Binding-site contacts:
Ligand atom C2E contacts residue FAD1 of chain 1.C at 3.4 Å.
Ligand atom O2B contacts residue GLN288 of chain 1.A at 2.8 Å (h-bond).
Ligand atom O1A contacts residue TYR190 of chain 1.A at 2.6 Å (h-bond).
Ligand atom C1E contacts residue FAD1 of chain 1.C at 3.2 Å.
Ligand atom O1B contacts residue ASN233 of chain 1.A at 3.0 Å (h-bond).
Ligand atom O2E contacts residue FAD1 of chain 1.C at 3.3 Å (h-bond).
Ligand atom O2E contacts residue GLU325 of chain 1.A at 2.8 Å (salt-bridge).
Ligand atom C7 contacts residue TYR158 of chain 1.A at 3.2 Å (hydrophobic).
Ligand atom C4U contacts residue GLY266 of chain 1.A at 3.4 Å.
Ligand atom C2E contacts residue SER229 of chain 1.A at 3.2 Å.
Ligand atom N2 contacts residue ARG159 of chain 1.A at 3.5 Å (salt-bridge).
Ligand atom C4D contacts residue ALA264 of chain 1.A at 3.4 Å (hydrophobic).
Ligand atom N3U contacts residue ASP270 of chain 1.A at 3.1 Å (salt-bridge).
Ligand atom O1E contacts residue GLY228 of chain 1.A at 3.3 Å.
Ligand atom O3D contacts residue PRO252 of chain 1.A at 3.4 Å.
Ligand atom O4 contacts residue FAD1 of chain 1.C at 3.2 Å (h-bond).
Ligand atom C4E contacts residue FAD1 of chain 1.C at 3.2 Å.
Ligand atom C1E contacts residue SER229 of chain 1.A at 3.5 Å.
Ligand atom O1E contacts residue SER229 of chain 1.A at 2.8 Å (h-bond).
Ligand atom O7 contacts residue TYR158 of chain 1.A at 2.6 Å (h-bond).
Ligand atom C8 contacts residue TYR158 of chain 1.A at 3.2 Å (hydrophobic).
Ligand atom O4D contacts residue ALA264 of chain 1.A at 3.2 Å.
Ligand atom O2A contacts residue GLN288 of chain 1.A at 2.8 Å (h-bond).
Ligand atom O6 contacts residue ALA124 of chain 1.A at 3.4 Å.
Ligand atom C4D contacts residue TYR254 of chain 1.A at 3.1 Å (hydrophobic).
Ligand atom O3 contacts residue ARG159 of chain 1.A at 3.1 Å (salt-bridge).
Ligand atom O2A contacts residue LYS217 of chain 1.A at 3.5 Å (salt-bridge).
Ligand atom O6 contacts residue TYR125 of chain 1.A at 3.0 Å (h-bond).
Ligand atom C8 contacts residue PHE231 of chain 1.A at 3.5 Å (hydrophobic).
Ligand atom C3E contacts residue FAD1 of chain 1.C at 3.4 Å.
Ligand atom N2 contacts residue SER229 of chain 1.A at 3.5 Å (h-bond).
Ligand atom O4U contacts residue ALA289 of chain 1.A at 2.9 Å (h-bond).
Ligand atom O2U contacts residue TRP267 of chain 1.A at 3.1 Å.
Ligand atom O1E contacts residue FAD1 of chain 1.C at 3.0 Å (h-bond).
Ligand atom C5D contacts residue TYR254 of chain 1.A at 3.1 Å (hydrophobic).
Ligand atom C6U contacts residue GLN288 of chain 1.A at 3.4 Å.
Ligand atom C8 contacts residue GLU325 of chain 1.A at 3.2 Å.
Ligand atom C5U contacts residue GLN288 of chain 1.A at 3.3 Å.
Ligand atom O2U contacts residue ASP270 of chain 1.A at 3.5 Å (salt-bridge).
Ligand atom O2E contacts residue ARG159 of chain 1.A at 3.2 Å (salt-bridge).

This protein binds this small molecule.
Small molecule (SMILES): CCC(O[C@H]1[C@H](O)[C@@H](CO)O[C@H](O[P](=O)(O)O[P](=O)(O)OC[C@H]2O[C@@H](n3ccc(=O)[nH]c3=O)[C@H](O)[C@@H]2O)[C@@H]1NC(C)=O)C(=O)O

Sequence of chain 1.A:
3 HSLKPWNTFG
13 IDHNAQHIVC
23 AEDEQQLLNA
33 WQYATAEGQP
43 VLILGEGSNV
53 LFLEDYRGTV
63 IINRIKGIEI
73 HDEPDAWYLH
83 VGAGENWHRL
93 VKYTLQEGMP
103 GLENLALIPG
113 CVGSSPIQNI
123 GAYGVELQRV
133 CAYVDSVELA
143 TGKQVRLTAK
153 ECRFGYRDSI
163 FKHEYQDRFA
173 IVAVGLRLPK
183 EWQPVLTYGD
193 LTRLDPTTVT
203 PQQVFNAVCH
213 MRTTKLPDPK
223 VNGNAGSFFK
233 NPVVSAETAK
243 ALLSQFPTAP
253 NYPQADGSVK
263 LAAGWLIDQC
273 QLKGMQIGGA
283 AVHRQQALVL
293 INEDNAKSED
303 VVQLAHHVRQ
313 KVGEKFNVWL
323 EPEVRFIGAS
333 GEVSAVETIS